A small-molecule ligand and the protein it binds are described below.
Small molecule (SMILES): Cc1oc(-c2ccccc2)nc1CCOc1cccc2cccnc12

Sequence of chain 1.A:
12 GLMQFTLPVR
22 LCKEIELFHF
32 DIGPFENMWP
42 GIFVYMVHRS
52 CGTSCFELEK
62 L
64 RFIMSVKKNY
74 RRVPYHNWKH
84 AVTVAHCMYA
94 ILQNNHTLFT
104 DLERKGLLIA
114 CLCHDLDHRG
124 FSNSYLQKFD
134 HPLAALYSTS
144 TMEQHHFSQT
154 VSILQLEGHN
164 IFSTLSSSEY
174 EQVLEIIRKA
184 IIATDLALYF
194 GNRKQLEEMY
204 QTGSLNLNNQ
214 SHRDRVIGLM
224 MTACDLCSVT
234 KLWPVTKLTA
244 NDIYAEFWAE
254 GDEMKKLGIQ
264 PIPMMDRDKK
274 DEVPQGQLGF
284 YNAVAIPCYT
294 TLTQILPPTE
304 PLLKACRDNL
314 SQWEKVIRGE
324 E

Binding-site contacts:
Ligand atom C13 contacts residue GLN280 of chain 1.A at 3.3 Å.
Ligand atom C12 contacts residue GLY279 of chain 1.A at 3.6 Å.
Ligand atom O19 contacts residue PHE283 of chain 1.A at 3.4 Å.
Ligand atom C22 contacts residue ILE246 of chain 1.A at 3.8 Å (hydrophobic).
Ligand atom O11 contacts residue TYR247 of chain 1.A at 3.1 Å (h-bond).
Ligand atom C21 contacts residue PHE283 of chain 1.A at 3.8 Å (hydrophobic).
Ligand atom C5 contacts residue GLY279 of chain 1.A at 3.3 Å.
Ligand atom C13 contacts residue TYR247 of chain 1.A at 3.2 Å (hydrophobic).
Ligand atom C6 contacts residue GLY279 of chain 1.A at 3.8 Å.
Ligand atom C5 contacts residue MET267 of chain 1.A at 3.7 Å (hydrophobic).
Ligand atom C23 contacts residue SER231 of chain 1.A at 3.8 Å.
Ligand atom C16 contacts residue PHE250 of chain 1.A at 3.7 Å (hydrophobic).
Ligand atom C18 contacts residue PHE283 of chain 1.A at 3.7 Å (hydrophobic).
Ligand atom C17 contacts residue PHE283 of chain 1.A at 3.7 Å (hydrophobic).
Ligand atom C9 contacts residue TYR247 of chain 1.A at 3.7 Å (hydrophobic).
Ligand atom N10 contacts residue TYR247 of chain 1.A at 2.9 Å (h-bond).
Ligand atom C25 contacts residue ILE246 of chain 1.A at 3.6 Å (hydrophobic).
Ligand atom C8 contacts residue GLU275 of chain 1.A at 3.5 Å.
Ligand atom C4 contacts residue GLY279 of chain 1.A at 3.4 Å.
Ligand atom C23 contacts residue ILE246 of chain 1.A at 3.4 Å (hydrophobic).
Ligand atom O11 contacts residue GLY279 of chain 1.A at 3.2 Å (h-bond).
Ligand atom C25 contacts residue PHE283 of chain 1.A at 3.7 Å (hydrophobic).
Ligand atom C24 contacts residue LEU229 of chain 1.A at 3.5 Å (hydrophobic).
Ligand atom C6 contacts residue MET267 of chain 1.A at 3.7 Å (hydrophobic).
Ligand atom C14 contacts residue PHE250 of chain 1.A at 3.8 Å (hydrophobic).
Ligand atom N10 contacts residue GLY279 of chain 1.A at 3.6 Å.
Ligand atom C23 contacts residue VAL232 of chain 1.A at 3.5 Å (hydrophobic).
Ligand atom C14 contacts residue GLN280 of chain 1.A at 3.7 Å.
Ligand atom C7 contacts residue MET267 of chain 1.A at 3.5 Å (hydrophobic).
Ligand atom C1 contacts residue GLY279 of chain 1.A at 3.7 Å.
Ligand atom C20 contacts residue MET267 of chain 1.A at 3.4 Å (hydrophobic).
Ligand atom C12 contacts residue PHE283 of chain 1.A at 3.8 Å (hydrophobic).
Ligand atom C1 contacts residue MET267 of chain 1.A at 3.4 Å (hydrophobic).
Ligand atom C9 contacts residue VAL276 of chain 1.A at 3.5 Å (hydrophobic).
Ligand atom N15 contacts residue GLN280 of chain 1.A at 3.1 Å (h-bond).
Ligand atom C16 contacts residue PHE283 of chain 1.A at 3.7 Å (hydrophobic).
Ligand atom C8 contacts residue MET267 of chain 1.A at 3.8 Å (hydrophobic).
Ligand atom C9 contacts residue GLU275 of chain 1.A at 3.7 Å.
Ligand atom C4 contacts residue MET267 of chain 1.A at 3.7 Å (hydrophobic).
Ligand atom C20 contacts residue PHE250 of chain 1.A at 3.8 Å (hydrophobic).